Binding-site contacts:
Ligand atom C4A contacts residue NDP1 of chain 1.H at 3.2 Å.
Ligand atom C8A contacts residue ASP32 of chain 1.A at 3.6 Å.
Ligand atom C6 contacts residue NDP1 of chain 1.H at 3.7 Å.
Ligand atom N1 contacts residue ALA11 of chain 1.A at 3.7 Å.
Ligand atom NA4 contacts residue VAL9 of chain 1.A at 2.5 Å (h-bond).
Ligand atom N8 contacts residue ASP32 of chain 1.A at 3.7 Å.
Ligand atom N1 contacts residue ASP32 of chain 1.A at 2.7 Å (salt-bridge).
Ligand atom N5 contacts residue NDP1 of chain 1.H at 3.3 Å.
Ligand atom CM contacts residue THR58 of chain 1.A at 3.4 Å.
Ligand atom O2 contacts residue LEU67 of chain 1.A at 3.5 Å.
Ligand atom CT contacts residue LEU67 of chain 1.A at 3.7 Å (hydrophobic).
Ligand atom C12 contacts residue PHE36 of chain 1.A at 3.5 Å (hydrophobic).
Ligand atom C2 contacts residue ALA11 of chain 1.A at 3.7 Å (hydrophobic).
Ligand atom NA4 contacts residue PHE36 of chain 1.A at 3.4 Å.
Ligand atom CT contacts residue ARG70 of chain 1.A at 3.3 Å.
Ligand atom C4 contacts residue VAL9 of chain 1.A at 3.2 Å (hydrophobic).
Ligand atom NA2 contacts residue THR134 of chain 1.A at 3.7 Å.
Ligand atom C2 contacts residue VAL10 of chain 1.A at 3.7 Å (hydrophobic).
Ligand atom C16 contacts residue LEU33 of chain 1.A at 3.6 Å (hydrophobic).
Ligand atom O2 contacts residue ARG70 of chain 1.A at 2.5 Å (salt-bridge).
Ligand atom C4 contacts residue NDP1 of chain 1.H at 3.3 Å.
Ligand atom C13 contacts residue PHE36 of chain 1.A at 3.7 Å (hydrophobic).
Ligand atom C15 contacts residue ILE62 of chain 1.A at 3.6 Å (hydrophobic).
Ligand atom N3 contacts residue NDP1 of chain 1.H at 3.6 Å.
Ligand atom C8A contacts residue NDP1 of chain 1.H at 3.5 Å.
Ligand atom O1 contacts residue ARG70 of chain 1.A at 2.9 Å (salt-bridge).
Ligand atom N3 contacts residue VAL9 of chain 1.A at 3.1 Å (h-bond).
Ligand atom O1 contacts residue SER37 of chain 1.A at 3.4 Å (h-bond).
Ligand atom NA4 contacts residue TYR119 of chain 1.A at 3.6 Å.
Ligand atom C4 contacts residue PHE36 of chain 1.A at 3.4 Å (hydrophobic).
Ligand atom N contacts residue LEU67 of chain 1.A at 3.6 Å.
Ligand atom NA2 contacts residue VAL10 of chain 1.A at 3.4 Å.
Ligand atom C14 contacts residue ILE62 of chain 1.A at 3.7 Å (hydrophobic).
Ligand atom C2 contacts residue ASP32 of chain 1.A at 3.5 Å.
Ligand atom OE1 contacts residue LEU33 of chain 1.A at 3.3 Å.
Ligand atom NA4 contacts residue CYS113 of chain 1.A at 3.1 Å (h-bond).
Ligand atom N3 contacts residue VAL10 of chain 1.A at 3.4 Å.
Ligand atom NA2 contacts residue ALA11 of chain 1.A at 3.6 Å.
Ligand atom NA2 contacts residue ASP32 of chain 1.A at 3.2 Å (salt-bridge).
Ligand atom N3 contacts residue PHE36 of chain 1.A at 3.5 Å.

Sequence of chain 1.A:
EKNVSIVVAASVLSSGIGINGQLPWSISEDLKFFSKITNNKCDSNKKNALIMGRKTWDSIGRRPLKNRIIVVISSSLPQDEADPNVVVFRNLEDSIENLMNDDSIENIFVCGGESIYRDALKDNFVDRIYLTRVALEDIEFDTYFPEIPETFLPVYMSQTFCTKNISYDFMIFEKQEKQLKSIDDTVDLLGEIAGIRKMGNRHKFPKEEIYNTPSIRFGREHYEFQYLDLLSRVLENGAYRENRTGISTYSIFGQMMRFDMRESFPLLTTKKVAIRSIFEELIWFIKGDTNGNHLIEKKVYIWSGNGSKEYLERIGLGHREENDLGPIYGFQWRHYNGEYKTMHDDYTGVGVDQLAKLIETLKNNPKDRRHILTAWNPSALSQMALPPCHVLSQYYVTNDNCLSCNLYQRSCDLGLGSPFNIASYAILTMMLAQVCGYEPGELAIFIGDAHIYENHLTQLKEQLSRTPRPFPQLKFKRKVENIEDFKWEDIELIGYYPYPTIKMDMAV

The protein below binds the small molecule below.
Small molecule (SMILES): CN(Cc1cnc2nc(N)nc(N)c2n1)c1ccc(C(=O)N[C@@H](CCC(=O)O)C(=O)O)cc1